The protein below binds the small molecule below.
Small molecule (SMILES): CC(=O)N[C@@H]1[C@@H](O)[C@H](O)[C@@H](CO)O[C@H]1O

Sequence of chain 1.C:
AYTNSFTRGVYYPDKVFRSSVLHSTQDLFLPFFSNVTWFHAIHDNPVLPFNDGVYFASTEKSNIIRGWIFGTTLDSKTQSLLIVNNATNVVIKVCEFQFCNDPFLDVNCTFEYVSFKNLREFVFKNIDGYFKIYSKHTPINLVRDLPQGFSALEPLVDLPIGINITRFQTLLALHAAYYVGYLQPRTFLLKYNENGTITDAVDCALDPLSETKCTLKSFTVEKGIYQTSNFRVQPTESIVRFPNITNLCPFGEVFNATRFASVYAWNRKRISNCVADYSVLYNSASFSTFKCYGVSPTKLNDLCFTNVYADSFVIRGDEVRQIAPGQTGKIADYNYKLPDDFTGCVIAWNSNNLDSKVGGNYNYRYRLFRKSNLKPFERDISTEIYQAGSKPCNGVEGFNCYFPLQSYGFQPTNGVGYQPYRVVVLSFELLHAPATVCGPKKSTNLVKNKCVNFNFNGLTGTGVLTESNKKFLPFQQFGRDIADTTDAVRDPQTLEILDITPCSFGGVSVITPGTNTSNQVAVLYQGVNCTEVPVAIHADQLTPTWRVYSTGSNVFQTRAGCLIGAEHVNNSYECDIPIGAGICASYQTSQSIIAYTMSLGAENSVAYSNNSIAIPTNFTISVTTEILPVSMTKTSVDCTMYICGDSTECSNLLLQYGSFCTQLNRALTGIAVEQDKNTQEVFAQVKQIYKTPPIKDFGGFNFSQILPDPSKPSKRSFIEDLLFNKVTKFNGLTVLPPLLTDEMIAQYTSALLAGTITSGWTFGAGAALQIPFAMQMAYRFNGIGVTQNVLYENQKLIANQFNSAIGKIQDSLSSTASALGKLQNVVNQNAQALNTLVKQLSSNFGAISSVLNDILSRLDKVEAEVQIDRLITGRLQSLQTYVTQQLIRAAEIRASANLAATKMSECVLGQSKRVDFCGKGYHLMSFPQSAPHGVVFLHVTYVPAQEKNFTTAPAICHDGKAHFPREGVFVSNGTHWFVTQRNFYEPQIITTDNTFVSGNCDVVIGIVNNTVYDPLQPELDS

Binding-site contacts:
Ligand atom C5 contacts residue ASN707 of chain 1.C at 3.7 Å.
Ligand atom N2 contacts residue ASN707 of chain 1.C at 3.0 Å (h-bond).
Ligand atom C4 contacts residue ASN707 of chain 1.C at 4.2 Å.
Ligand atom C8 contacts residue ASN707 of chain 1.C at 3.8 Å.
Ligand atom C8 contacts residue GLY1129 of chain 1.C at 3.8 Å.
Ligand atom C7 contacts residue ASN707 of chain 1.C at 3.1 Å.
Ligand atom C1 contacts residue ASN707 of chain 1.C at 1.4 Å.
Ligand atom C3 contacts residue ASN707 of chain 1.C at 3.8 Å.
Ligand atom O7 contacts residue ASN707 of chain 1.C at 3.0 Å (h-bond).
Ligand atom C2 contacts residue ASN707 of chain 1.C at 2.5 Å.
Ligand atom O5 contacts residue ASN707 of chain 1.C at 2.3 Å (h-bond).
Ligand atom O7 contacts residue ILE1128 of chain 1.C at 4.5 Å.